This protein binds this small molecule.
Small molecule (SMILES): CC[C@H](C)[C@H](NC(=O)[C@H](Cc1ccccc1)NC(=O)[C@H](CO)NC(=O)[C@H](C)N)C(=O)N[C@H](C(=O)N[C@@H](CCCN=C(N)N)C(=O)N[C@@H](CO)C(=O)N[C@@H](CCSC)C(=O)N1CCC[C@H]1C(=O)N[C@@H](CCC(N)=O)C(=O)N[C@@H](CCC(=O)O)C(=O)N[C@H](C=O)[C@@H](C)O)[C@@H](C)CC

Sequence of chain 1.A:
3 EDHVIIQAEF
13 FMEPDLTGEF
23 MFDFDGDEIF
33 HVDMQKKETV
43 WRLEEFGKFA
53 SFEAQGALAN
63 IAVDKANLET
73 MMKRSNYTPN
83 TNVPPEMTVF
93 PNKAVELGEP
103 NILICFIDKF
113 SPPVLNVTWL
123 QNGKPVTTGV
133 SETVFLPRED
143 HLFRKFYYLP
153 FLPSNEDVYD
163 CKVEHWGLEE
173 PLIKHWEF

Binding-site contacts:
Ligand atom CG2 contacts residue ASN82 of chain 1.B at 3.5 Å.
Ligand atom CD contacts residue ARG57 of chain 1.B at 3.3 Å.
Ligand atom SD contacts residue HIS28 of chain 1.B at 3.1 Å (h-bond).
Ligand atom N contacts residue ASN69 of chain 1.A at 3.4 Å (h-bond).
Ligand atom OE1 contacts residue ARG57 of chain 1.B at 3.1 Å (salt-bridge).
Ligand atom CA contacts residue ASN82 of chain 1.B at 3.6 Å.
Ligand atom CG2 contacts residue PHE54 of chain 1.A at 3.4 Å (hydrophobic).
Ligand atom O contacts residue TYR78 of chain 1.B at 3.5 Å.
Ligand atom NE contacts residue TYR26 of chain 1.B at 3.6 Å (h-bond).
Ligand atom CG contacts residue TYR78 of chain 1.B at 3.5 Å (hydrophobic).
Ligand atom CE contacts residue TYR9 of chain 1.B at 3.0 Å (hydrophobic).
Ligand atom CE1 contacts residue LEU86 of chain 1.B at 3.1 Å (hydrophobic).
Ligand atom NE contacts residue SER74 of chain 1.B at 2.9 Å (h-bond).
Ligand atom O contacts residue GLN9 of chain 1.A at 3.3 Å (h-bond).
Ligand atom CZ contacts residue GLU71 of chain 1.B at 3.6 Å.
Ligand atom NH2 contacts residue TYR67 of chain 1.B at 3.6 Å.
Ligand atom CD contacts residue SER74 of chain 1.B at 3.6 Å.
Ligand atom CA contacts residue SER53 of chain 1.A at 3.6 Å.
Ligand atom CZ contacts residue LEU86 of chain 1.B at 3.1 Å (hydrophobic).
Ligand atom O contacts residue ASN69 of chain 1.A at 3.4 Å (h-bond).
Ligand atom CE contacts residue ASN69 of chain 1.A at 2.8 Å.
Ligand atom O contacts residue SER53 of chain 1.A at 2.9 Å (h-bond).
Ligand atom OG contacts residue ASN62 of chain 1.A at 2.7 Å (h-bond).
Ligand atom N contacts residue SER53 of chain 1.A at 3.2 Å (h-bond).
Ligand atom O contacts residue ALA52 of chain 1.A at 3.1 Å.
Ligand atom O contacts residue ASN82 of chain 1.B at 2.9 Å (h-bond).
Ligand atom CG2 contacts residue THR77 of chain 1.B at 3.6 Å.
Ligand atom CD1 contacts residue GLY58 of chain 1.A at 3.5 Å.
Ligand atom OE2 contacts residue ARG76 of chain 1.A at 3.2 Å (salt-bridge).
Ligand atom CB contacts residue PHE51 of chain 1.A at 3.2 Å (hydrophobic).
Ligand atom SD contacts residue SER30 of chain 1.B at 3.4 Å (h-bond).
Ligand atom NH2 contacts residue GLU71 of chain 1.B at 2.9 Å (salt-bridge).
Ligand atom O contacts residue VAL85 of chain 1.B at 3.4 Å.
Ligand atom CG contacts residue ARG57 of chain 1.B at 3.5 Å.
Ligand atom CG2 contacts residue PHE22 of chain 1.A at 3.5 Å (hydrophobic).
Ligand atom O contacts residue HIS81 of chain 1.B at 2.9 Å (h-bond).
Ligand atom N contacts residue ASN82 of chain 1.B at 2.9 Å (h-bond).
Ligand atom CA contacts residue ASN69 of chain 1.A at 3.6 Å.
Ligand atom O contacts residue ASN62 of chain 1.A at 3.1 Å (h-bond).
Ligand atom CB contacts residue ASN62 of chain 1.A at 3.5 Å.

Sequence of chain 1.B:
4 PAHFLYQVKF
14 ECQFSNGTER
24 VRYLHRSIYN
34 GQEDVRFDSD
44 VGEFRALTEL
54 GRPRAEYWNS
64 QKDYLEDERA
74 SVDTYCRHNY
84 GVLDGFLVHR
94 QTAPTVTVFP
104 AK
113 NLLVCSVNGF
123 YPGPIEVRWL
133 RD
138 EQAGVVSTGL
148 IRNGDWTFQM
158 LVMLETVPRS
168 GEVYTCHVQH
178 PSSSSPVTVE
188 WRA